Binding-site contacts:
Ligand atom O5 contacts residue ASN67 of chain 15.C at 2.5 Å (h-bond).
Ligand atom O6 contacts residue ASN67 of chain 15.C at 3.7 Å.
Ligand atom C4 contacts residue ASN67 of chain 15.C at 4.3 Å.
Ligand atom C5 contacts residue ASN67 of chain 15.C at 3.8 Å.
Ligand atom C2 contacts residue ASN67 of chain 15.C at 2.4 Å.
Ligand atom C8 contacts residue MET118 of chain 15.C at 4.0 Å (hydrophobic).
Ligand atom C1 contacts residue ASN67 of chain 15.C at 1.4 Å.
Ligand atom N2 contacts residue ASN67 of chain 15.C at 2.8 Å (h-bond).
Ligand atom O7 contacts residue ASN67 of chain 15.C at 4.1 Å.
Ligand atom C7 contacts residue ASN67 of chain 15.C at 3.7 Å.
Ligand atom C8 contacts residue PHE90 of chain 15.C at 3.6 Å (hydrophobic).
Ligand atom C7 contacts residue PHE90 of chain 15.C at 4.3 Å (hydrophobic).
Ligand atom C3 contacts residue ASN67 of chain 15.C at 3.8 Å.
Ligand atom C8 contacts residue ARG89 of chain 15.C at 4.1 Å.

Sequence of chain 15.C:
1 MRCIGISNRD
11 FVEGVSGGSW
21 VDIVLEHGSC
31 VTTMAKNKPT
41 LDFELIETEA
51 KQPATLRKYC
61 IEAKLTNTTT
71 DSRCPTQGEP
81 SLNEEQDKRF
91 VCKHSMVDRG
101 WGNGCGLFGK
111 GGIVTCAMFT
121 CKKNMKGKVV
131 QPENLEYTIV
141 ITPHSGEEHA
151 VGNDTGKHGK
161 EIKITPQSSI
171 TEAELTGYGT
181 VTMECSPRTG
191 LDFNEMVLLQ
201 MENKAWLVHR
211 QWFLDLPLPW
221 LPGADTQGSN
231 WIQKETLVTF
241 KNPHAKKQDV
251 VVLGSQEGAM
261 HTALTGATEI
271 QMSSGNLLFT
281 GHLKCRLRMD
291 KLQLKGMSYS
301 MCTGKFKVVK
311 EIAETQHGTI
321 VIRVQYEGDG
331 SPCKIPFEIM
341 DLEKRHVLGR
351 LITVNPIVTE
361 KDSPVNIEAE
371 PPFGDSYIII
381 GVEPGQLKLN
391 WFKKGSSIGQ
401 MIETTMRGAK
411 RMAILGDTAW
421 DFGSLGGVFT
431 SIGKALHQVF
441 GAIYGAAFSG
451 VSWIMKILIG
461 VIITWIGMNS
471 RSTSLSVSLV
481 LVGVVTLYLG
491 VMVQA

This protein binds this small molecule.
Small molecule (SMILES): CC(=O)N[C@@H]1[C@@H](O)[C@H](O)[C@@H](CO)O[C@H]1O